Binding-site contacts:
Ligand atom CBA contacts residue HEM1 of chain 2.B at 3.8 Å.
Ligand atom CAA contacts residue MET61 of chain 2.A at 3.9 Å (hydrophobic).
Ligand atom CD3 contacts residue PHE167 of chain 2.A at 4.0 Å (hydrophobic).
Ligand atom OHB contacts residue ALA166 of chain 2.A at 3.6 Å.
Ligand atom CAB contacts residue ASN84 of chain 2.A at 4.3 Å.
Ligand atom OHB contacts residue TRP181 of chain 2.A at 4.3 Å.
Ligand atom OA contacts residue VAL81 of chain 2.A at 4.2 Å.
Ligand atom CBA contacts residue MET61 of chain 2.A at 3.6 Å (hydrophobic).
Ligand atom CAB contacts residue VAL81 of chain 2.A at 4.2 Å (hydrophobic).
Ligand atom CZB contacts residue VAL77 of chain 2.A at 3.7 Å (hydrophobic).
Ligand atom CGB contacts residue THR228 of chain 2.A at 4.2 Å.
Ligand atom CE3 contacts residue TRP181 of chain 2.A at 4.4 Å (hydrophobic).
Ligand atom CE4 contacts residue PHE167 of chain 2.A at 4.0 Å (hydrophobic).
Ligand atom CD4 contacts residue PHE167 of chain 2.A at 4.1 Å (hydrophobic).
Ligand atom CE4 contacts residue THR76 of chain 2.A at 4.2 Å.
Ligand atom CAB contacts residue THR228 of chain 2.A at 4.3 Å.
Ligand atom CGB contacts residue PHE167 of chain 2.A at 4.3 Å (hydrophobic).
Ligand atom OB contacts residue ASN84 of chain 2.A at 3.0 Å (h-bond).
Ligand atom CE3 contacts residue PHE167 of chain 2.A at 3.8 Å (hydrophobic).
Ligand atom NB contacts residue VAL81 of chain 2.A at 3.8 Å.
Ligand atom CAA contacts residue VAL82 of chain 2.A at 3.5 Å (hydrophobic).
Ligand atom OHB contacts residue VAL77 of chain 2.A at 3.8 Å.
Ligand atom CA contacts residue VAL81 of chain 2.A at 3.9 Å (hydrophobic).
Ligand atom CB contacts residue HEM1 of chain 2.B at 4.0 Å.
Ligand atom NA contacts residue VAL82 of chain 2.A at 4.0 Å.
Ligand atom NA contacts residue HEM1 of chain 2.B at 3.1 Å (h-bond).
Ligand atom CB contacts residue ASN84 of chain 2.A at 3.6 Å.
Ligand atom CBB contacts residue THR228 of chain 2.A at 4.4 Å.
Ligand atom CD4 contacts residue VAL77 of chain 2.A at 4.3 Å (hydrophobic).
Ligand atom CE3 contacts residue THR228 of chain 2.A at 3.9 Å.
Ligand atom OA contacts residue VAL82 of chain 2.A at 3.5 Å.
Ligand atom CE4 contacts residue VAL77 of chain 2.A at 3.6 Å (hydrophobic).
Ligand atom OHB contacts residue PHE167 of chain 2.A at 4.2 Å.
Ligand atom OB contacts residue HEM1 of chain 2.B at 3.5 Å.
Ligand atom CA contacts residue VAL82 of chain 2.A at 3.9 Å (hydrophobic).
Ligand atom CAA contacts residue HEM1 of chain 2.B at 3.8 Å.
Ligand atom CZB contacts residue PHE167 of chain 2.A at 3.8 Å (hydrophobic).
Ligand atom NA contacts residue ASN84 of chain 2.A at 4.1 Å.
Ligand atom CD3 contacts residue THR228 of chain 2.A at 3.5 Å.
Ligand atom CB contacts residue VAL81 of chain 2.A at 4.3 Å (hydrophobic).

Sequence of chain 2.A:
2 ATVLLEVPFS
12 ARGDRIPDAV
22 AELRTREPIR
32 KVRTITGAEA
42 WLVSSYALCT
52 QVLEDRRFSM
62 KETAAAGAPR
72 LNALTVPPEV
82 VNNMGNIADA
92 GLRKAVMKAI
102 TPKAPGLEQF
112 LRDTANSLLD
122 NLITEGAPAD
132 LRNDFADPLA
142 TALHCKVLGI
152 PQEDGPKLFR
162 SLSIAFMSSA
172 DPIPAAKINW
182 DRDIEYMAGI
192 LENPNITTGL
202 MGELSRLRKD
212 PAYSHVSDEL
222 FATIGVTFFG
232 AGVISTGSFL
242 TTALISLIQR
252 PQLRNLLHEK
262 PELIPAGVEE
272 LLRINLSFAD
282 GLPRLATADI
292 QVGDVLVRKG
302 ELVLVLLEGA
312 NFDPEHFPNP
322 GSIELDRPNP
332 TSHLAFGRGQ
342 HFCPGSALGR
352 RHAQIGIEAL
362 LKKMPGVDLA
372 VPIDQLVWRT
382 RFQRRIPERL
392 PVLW

This protein binds this small molecule.
Small molecule (SMILES): C[C@@H]1NC(=O)[C@H](Cc2ccc(O)cc2)NC1=O